Sequence of chain 1.A:
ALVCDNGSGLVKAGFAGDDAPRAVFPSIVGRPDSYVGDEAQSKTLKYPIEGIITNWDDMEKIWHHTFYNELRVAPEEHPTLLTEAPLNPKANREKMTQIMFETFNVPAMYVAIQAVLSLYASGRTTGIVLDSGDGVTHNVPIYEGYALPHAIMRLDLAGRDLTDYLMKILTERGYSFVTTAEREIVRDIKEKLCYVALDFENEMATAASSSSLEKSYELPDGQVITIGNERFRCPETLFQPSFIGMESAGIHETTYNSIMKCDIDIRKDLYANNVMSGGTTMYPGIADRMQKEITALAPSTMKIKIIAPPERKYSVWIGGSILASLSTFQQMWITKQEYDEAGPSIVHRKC

A protein and the small-molecule ligand that binds it are described below.
Small molecule (SMILES): CC1=C(O)[C@@](O)([C@@H]2C[C@H]3OC(=O)[C@H](C)[C@@H]4CCC[C@@]5(CC[C@H](O5)[C@H](O)[C@@]5(C)CC(=O)[C@H](O5)C5C[C@]6(C)CC[C@](O5)(O6)[C@H]5CC[C@](C)(C[C@@H](C)/C=C(C)/C=C/[C@H]3O2)O5)O4)OCC1

Binding-site contacts:
Ligand atom C40 contacts residue ALA108 of chain 1.A at 3.7 Å (hydrophobic).
Ligand atom O6 contacts residue MET176 of chain 1.A at 3.6 Å.
Ligand atom O6 contacts residue ARG177 of chain 1.A at 2.9 Å (salt-bridge).
Ligand atom C28 contacts residue LEU110 of chain 1.A at 3.8 Å (hydrophobic).
Ligand atom C8 contacts residue PRO172 of chain 1.A at 3.5 Å (hydrophobic).
Ligand atom C9 contacts residue ILE175 of chain 1.A at 3.3 Å (hydrophobic).
Ligand atom C40 contacts residue PRO109 of chain 1.A at 3.5 Å (hydrophobic).
Ligand atom O14 contacts residue ASN111 of chain 1.A at 3.0 Å (h-bond).
Ligand atom C43 contacts residue ARG177 of chain 1.A at 3.4 Å.
Ligand atom C23 contacts residue LEU110 of chain 1.A at 3.8 Å (hydrophobic).
Ligand atom C18 contacts residue ARG177 of chain 1.A at 3.9 Å.
Ligand atom C31 contacts residue ASN111 of chain 1.A at 3.9 Å.
Ligand atom C38 contacts residue ARG116 of chain 1.A at 3.9 Å.
Ligand atom O12 contacts residue ARG116 of chain 1.A at 3.6 Å.
Ligand atom O14 contacts residue PRO109 of chain 1.A at 3.4 Å (h-bond).
Ligand atom C26 contacts residue ARG177 of chain 1.A at 3.9 Å.
Ligand atom C31 contacts residue PRO112 of chain 1.A at 3.9 Å (hydrophobic).
Ligand atom C45 contacts residue ILE75 of chain 1.A at 3.9 Å (hydrophobic).
Ligand atom O8 contacts residue ARG177 of chain 1.A at 3.4 Å (salt-bridge).
Ligand atom O9 contacts residue ARG177 of chain 1.A at 3.4 Å.
Ligand atom C40 contacts residue ASN111 of chain 1.A at 3.7 Å.
Ligand atom C30 contacts residue ASN111 of chain 1.A at 3.6 Å.
Ligand atom O12 contacts residue ASN111 of chain 1.A at 2.7 Å (h-bond).
Ligand atom C17 contacts residue ARG177 of chain 1.A at 3.9 Å.
Ligand atom C39 contacts residue GLU107 of chain 1.A at 3.6 Å.
Ligand atom C5 contacts residue HIS173 of chain 1.A at 3.8 Å.
Ligand atom C30 contacts residue PRO112 of chain 1.A at 3.7 Å (hydrophobic).
Ligand atom O14 contacts residue LEU110 of chain 1.A at 3.6 Å.
Ligand atom C13 contacts residue ILE175 of chain 1.A at 3.3 Å (hydrophobic).
Ligand atom C8 contacts residue LEU110 of chain 1.A at 3.9 Å (hydrophobic).
Ligand atom C22 contacts residue ARG177 of chain 1.A at 3.6 Å.
Ligand atom C14 contacts residue ARG177 of chain 1.A at 3.9 Å.
Ligand atom C42 contacts residue LYS284 of chain 1.A at 3.3 Å.
Ligand atom C6 contacts residue HIS173 of chain 1.A at 3.7 Å.
Ligand atom C32 contacts residue ASN111 of chain 1.A at 3.5 Å.
Ligand atom C29 contacts residue PRO112 of chain 1.A at 3.9 Å (hydrophobic).
Ligand atom O11 contacts residue ASN111 of chain 1.A at 3.1 Å (h-bond).
Ligand atom O11 contacts residue LEU110 of chain 1.A at 3.8 Å.
Ligand atom C30 contacts residue LEU110 of chain 1.A at 3.9 Å (hydrophobic).
Ligand atom C36 contacts residue ASN111 of chain 1.A at 3.6 Å.